The protein below binds the small molecule below.
Small molecule (SMILES): CC(=O)N[C@H]1[C@H](O[C@H]2[C@H](O)[C@@H](NC(C)=O)CO[C@@H]2CO)O[C@H](CO)[C@@H](O[C@H]2O[C@H](CO[C@H]3O[C@H](CO)[C@@H](O)[C@H](O[C@H]4O[C@H](CO)[C@@H](O)[C@H](O)[C@@H]4O)[C@@H]3O)[C@@H](O)[C@H](O[C@H]3O[C@H](CO)[C@@H](O)[C@H](O)[C@@H]3O[C@H]3O[C@H](CO)[C@@H](O)[C@H](O)[C@@H]3O)[C@@H]2O)[C@@H]1O

Sequence of chain 3.G:
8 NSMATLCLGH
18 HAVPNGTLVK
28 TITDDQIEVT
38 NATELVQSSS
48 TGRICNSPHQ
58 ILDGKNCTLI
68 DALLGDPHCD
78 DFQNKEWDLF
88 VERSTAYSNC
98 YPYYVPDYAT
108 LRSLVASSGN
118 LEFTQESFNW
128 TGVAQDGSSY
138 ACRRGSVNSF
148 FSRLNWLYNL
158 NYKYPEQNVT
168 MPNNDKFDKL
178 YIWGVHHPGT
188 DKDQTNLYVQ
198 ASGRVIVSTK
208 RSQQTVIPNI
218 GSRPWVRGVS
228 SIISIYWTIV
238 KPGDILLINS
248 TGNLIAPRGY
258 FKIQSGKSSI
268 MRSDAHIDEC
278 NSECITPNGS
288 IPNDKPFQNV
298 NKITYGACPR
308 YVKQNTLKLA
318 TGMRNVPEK

Sequence of chain 2.G:
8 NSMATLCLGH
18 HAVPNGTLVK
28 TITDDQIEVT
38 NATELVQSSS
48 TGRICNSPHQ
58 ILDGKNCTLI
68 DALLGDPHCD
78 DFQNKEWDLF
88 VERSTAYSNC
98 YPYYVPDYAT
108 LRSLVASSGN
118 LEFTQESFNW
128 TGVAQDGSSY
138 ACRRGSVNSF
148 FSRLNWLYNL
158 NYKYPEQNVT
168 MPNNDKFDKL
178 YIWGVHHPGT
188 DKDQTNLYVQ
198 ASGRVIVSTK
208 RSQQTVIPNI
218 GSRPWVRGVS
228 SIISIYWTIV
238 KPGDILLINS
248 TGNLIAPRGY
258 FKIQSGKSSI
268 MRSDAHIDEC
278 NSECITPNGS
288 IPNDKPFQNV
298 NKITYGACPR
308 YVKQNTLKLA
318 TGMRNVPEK

Binding-site contacts:
Ligand atom C1 contacts residue NAG1 of chain 3.BA at 3.7 Å.
Ligand atom C8 contacts residue ILE242 of chain 3.G at 4.0 Å (hydrophobic).
Ligand atom C3 contacts residue TRP222 of chain 2.G at 4.2 Å (hydrophobic).
Ligand atom C3 contacts residue ASN165 of chain 3.G at 3.8 Å.
Ligand atom C7 contacts residue PRO221 of chain 2.G at 3.9 Å (hydrophobic).
Ligand atom C6 contacts residue TRP222 of chain 2.G at 3.4 Å (hydrophobic).
Ligand atom C6 contacts residue THR167 of chain 3.G at 3.8 Å.
Ligand atom C8 contacts residue NAG1 of chain 3.BA at 3.8 Å.
Ligand atom N2 contacts residue SER219 of chain 2.G at 3.8 Å.
Ligand atom C8 contacts residue NAG2 of chain 3.BA at 3.9 Å.
Ligand atom C7 contacts residue TRP222 of chain 2.G at 3.6 Å (hydrophobic).
Ligand atom O5 contacts residue ASN165 of chain 3.G at 2.3 Å (h-bond).
Ligand atom C2 contacts residue TRP222 of chain 2.G at 4.1 Å (hydrophobic).
Ligand atom N2 contacts residue ASN165 of chain 3.G at 2.9 Å (h-bond).
Ligand atom C1 contacts residue SER219 of chain 2.G at 3.9 Å.
Ligand atom C7 contacts residue NAG1 of chain 3.BA at 4.3 Å.
Ligand atom C2 contacts residue SER219 of chain 2.G at 4.3 Å.
Ligand atom O7 contacts residue TRP222 of chain 2.G at 2.5 Å (h-bond).
Ligand atom C4 contacts residue ASN165 of chain 3.G at 4.3 Å.
Ligand atom O6 contacts residue THR167 of chain 3.G at 3.9 Å.
Ligand atom C7 contacts residue ARG220 of chain 2.G at 4.1 Å.
Ligand atom C2 contacts residue NAG1 of chain 3.BA at 4.2 Å.
Ligand atom C5 contacts residue LEU244 of chain 3.G at 4.1 Å (hydrophobic).
Ligand atom O3 contacts residue TRP222 of chain 2.G at 3.2 Å.
Ligand atom C5 contacts residue TRP222 of chain 2.G at 3.5 Å (hydrophobic).
Ligand atom C3 contacts residue SER219 of chain 2.G at 4.2 Å.
Ligand atom C1 contacts residue ASN165 of chain 3.G at 1.4 Å.
Ligand atom O2 contacts residue TRP222 of chain 2.G at 4.3 Å.
Ligand atom C8 contacts residue PRO221 of chain 2.G at 3.9 Å (hydrophobic).
Ligand atom O7 contacts residue ARG220 of chain 2.G at 3.2 Å (salt-bridge).
Ligand atom C3 contacts residue TRP222 of chain 2.G at 4.0 Å (hydrophobic).
Ligand atom O7 contacts residue PRO221 of chain 2.G at 3.1 Å.
Ligand atom C2 contacts residue ASN165 of chain 3.G at 2.5 Å.
Ligand atom C6 contacts residue LEU244 of chain 3.G at 4.3 Å (hydrophobic).
Ligand atom C5 contacts residue ASN165 of chain 3.G at 3.6 Å.
Ligand atom C7 contacts residue ASN165 of chain 3.G at 4.0 Å.
Ligand atom O5 contacts residue TRP222 of chain 2.G at 4.2 Å.
Ligand atom O4 contacts residue TRP222 of chain 2.G at 3.8 Å.
Ligand atom C2 contacts residue TRP222 of chain 2.G at 3.9 Å (hydrophobic).
Ligand atom N2 contacts residue NAG1 of chain 3.BA at 3.4 Å (h-bond).